The small molecule below binds the protein below.
Small molecule (SMILES): C[C@H](N)CC(=O)CC(=O)O

Binding-site contacts:
Ligand atom OF1 contacts residue GLY90 of chain 1.D at 3.3 Å (h-bond).
Ligand atom CE contacts residue HIS52 of chain 1.D at 3.9 Å.
Ligand atom O contacts residue ZN1 of chain 1.K at 2.2 Å.
Ligand atom CE contacts residue GLY90 of chain 1.D at 3.7 Å.
Ligand atom CG contacts residue VAL93 of chain 1.D at 3.4 Å (hydrophobic).
Ligand atom CG contacts residue PHE125 of chain 1.D at 3.7 Å (hydrophobic).
Ligand atom OF2 contacts residue GLU236 of chain 1.D at 4.0 Å.
Ligand atom OF2 contacts residue THR112 of chain 1.D at 3.8 Å.
Ligand atom CA contacts residue GLY91 of chain 1.D at 3.1 Å.
Ligand atom C contacts residue HIS54 of chain 1.D at 3.8 Å.
Ligand atom O contacts residue HIS54 of chain 1.D at 3.0 Å (h-bond).
Ligand atom C contacts residue ZN1 of chain 1.K at 3.0 Å.
Ligand atom N contacts residue GLY91 of chain 1.D at 3.0 Å (h-bond).
Ligand atom C2 contacts residue TYR151 of chain 1.D at 3.6 Å (hydrophobic).
Ligand atom CE contacts residue SER88 of chain 1.D at 3.2 Å.
Ligand atom O contacts residue GLU236 of chain 1.D at 2.9 Å (salt-bridge).
Ligand atom CG contacts residue GLU20 of chain 1.D at 4.0 Å.
Ligand atom CB contacts residue GLY91 of chain 1.D at 3.5 Å.
Ligand atom CG contacts residue PHE120 of chain 1.D at 3.8 Å (hydrophobic).
Ligand atom OF1 contacts residue THR112 of chain 1.D at 2.6 Å (h-bond).
Ligand atom CE contacts residue THR112 of chain 1.D at 3.5 Å.
Ligand atom CA contacts residue GLY90 of chain 1.D at 3.7 Å.
Ligand atom C2 contacts residue ASN114 of chain 1.D at 3.8 Å.
Ligand atom N contacts residue GLU20 of chain 1.D at 2.5 Å (salt-bridge).
Ligand atom C contacts residue GLY91 of chain 1.D at 4.1 Å.
Ligand atom CG contacts residue GLY91 of chain 1.D at 3.8 Å.
Ligand atom CA contacts residue PHE125 of chain 1.D at 4.0 Å (hydrophobic).
Ligand atom C2 contacts residue GLY90 of chain 1.D at 4.0 Å.
Ligand atom OF2 contacts residue HIS54 of chain 1.D at 3.0 Å (h-bond).
Ligand atom OF2 contacts residue SER88 of chain 1.D at 2.5 Å (h-bond).
Ligand atom CE contacts residue ZN1 of chain 1.K at 3.0 Å.
Ligand atom C contacts residue GLU236 of chain 1.D at 4.0 Å.
Ligand atom OF1 contacts residue ASN114 of chain 1.D at 2.9 Å (h-bond).
Ligand atom CB contacts residue PHE120 of chain 1.D at 4.0 Å (hydrophobic).
Ligand atom OF2 contacts residue ZN1 of chain 1.K at 2.0 Å.
Ligand atom OF2 contacts residue HIS52 of chain 1.D at 3.0 Å (h-bond).
Ligand atom C2 contacts residue ZN1 of chain 1.K at 3.2 Å.
Ligand atom CE contacts residue ASN114 of chain 1.D at 3.8 Å.
Ligand atom CB contacts residue GLU20 of chain 1.D at 3.8 Å.
Ligand atom OF1 contacts residue SER88 of chain 1.D at 3.4 Å (h-bond).

Sequence of chain 1.D:
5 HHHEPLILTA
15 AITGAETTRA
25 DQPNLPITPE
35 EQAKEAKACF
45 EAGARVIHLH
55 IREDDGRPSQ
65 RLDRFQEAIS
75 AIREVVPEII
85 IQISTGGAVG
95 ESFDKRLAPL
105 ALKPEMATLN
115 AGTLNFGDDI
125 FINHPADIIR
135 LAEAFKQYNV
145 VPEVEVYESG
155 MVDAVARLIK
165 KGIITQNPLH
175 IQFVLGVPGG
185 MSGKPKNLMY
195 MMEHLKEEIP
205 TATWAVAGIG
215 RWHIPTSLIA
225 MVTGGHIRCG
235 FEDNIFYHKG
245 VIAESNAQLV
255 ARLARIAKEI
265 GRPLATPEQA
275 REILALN